A protein and the small-molecule ligand that binds it are described below.
Small molecule (SMILES): CC(C)C[C@H](NC(=O)[C@H](CO)NC(=O)[C@@H](N)CCCNC(N)=[NH2+])C(=O)N[C@@H](COP(=O)(O)O)C(=O)N[C@@H](CCC(=O)O)C(=O)N[C@H](C=O)CCCNC(N)=[NH2+]

Binding-site contacts:
Ligand atom P contacts residue ARG61 of chain 1.A at 3.7 Å.
Ligand atom OG contacts residue TYR186 of chain 1.A at 3.6 Å.
Ligand atom CA contacts residue ASN231 of chain 1.A at 3.7 Å.
Ligand atom N contacts residue LEU179 of chain 1.A at 3.5 Å.
Ligand atom O1P contacts residue LYS54 of chain 1.A at 3.1 Å (salt-bridge).
Ligand atom CA contacts residue ASN180 of chain 1.A at 3.7 Å.
Ligand atom N contacts residue GLU187 of chain 1.A at 3.1 Å (salt-bridge).
Ligand atom CB contacts residue GLU187 of chain 1.A at 3.3 Å.
Ligand atom CA contacts residue ASN231 of chain 1.A at 3.6 Å.
Ligand atom NE contacts residue ARG65 of chain 1.A at 3.5 Å (salt-bridge).
Ligand atom O contacts residue LYS54 of chain 1.A at 2.9 Å.
Ligand atom O2P contacts residue ARG61 of chain 1.A at 2.9 Å (salt-bridge).
Ligand atom O contacts residue LEU179 of chain 1.A at 3.6 Å.
Ligand atom C contacts residue ASN231 of chain 1.A at 3.7 Å.
Ligand atom CD1 contacts residue ASN231 of chain 1.A at 3.3 Å.
Ligand atom OG contacts residue TRP235 of chain 1.A at 2.9 Å (h-bond).
Ligand atom O3P contacts residue ARG134 of chain 1.A at 2.9 Å (salt-bridge).
Ligand atom CD contacts residue ARG65 of chain 1.A at 3.7 Å.
Ligand atom O2P contacts residue ARG134 of chain 1.A at 2.8 Å (salt-bridge).
Ligand atom CD contacts residue LYS127 of chain 1.A at 3.6 Å.
Ligand atom O3P contacts residue TYR135 of chain 1.A at 2.7 Å (h-bond).
Ligand atom CA contacts residue LEU179 of chain 1.A at 3.6 Å (hydrophobic).
Ligand atom CB contacts residue ASN180 of chain 1.A at 3.4 Å.
Ligand atom OG contacts residue GLU187 of chain 1.A at 2.7 Å (salt-bridge).
Ligand atom C contacts residue ASN180 of chain 1.A at 3.7 Å.
Ligand atom OE2 contacts residue LYS127 of chain 1.A at 2.6 Å (salt-bridge).
Ligand atom O1P contacts residue ARG61 of chain 1.A at 2.9 Å (salt-bridge).
Ligand atom N contacts residue ASN231 of chain 1.A at 2.8 Å (h-bond).
Ligand atom P contacts residue ARG134 of chain 1.A at 3.8 Å.
Ligand atom N contacts residue ASN180 of chain 1.A at 2.8 Å (h-bond).
Ligand atom CA contacts residue ASN180 of chain 1.A at 3.5 Å.
Ligand atom NH1 contacts residue LEU227 of chain 1.A at 3.7 Å.
Ligand atom CB contacts residue ASN180 of chain 1.A at 3.4 Å.
Ligand atom C contacts residue LEU179 of chain 1.A at 3.7 Å (hydrophobic).
Ligand atom OE1 contacts residue GLY176 of chain 1.A at 3.7 Å.
Ligand atom O contacts residue VAL183 of chain 1.A at 3.3 Å.
Ligand atom CB contacts residue ASN231 of chain 1.A at 3.6 Å.
Ligand atom O contacts residue ASN231 of chain 1.A at 2.8 Å (h-bond).
Ligand atom O contacts residue 09W1 of chain 1.C at 3.3 Å.
Ligand atom OE1 contacts residue LYS127 of chain 1.A at 3.7 Å.

Sequence of chain 1.A:
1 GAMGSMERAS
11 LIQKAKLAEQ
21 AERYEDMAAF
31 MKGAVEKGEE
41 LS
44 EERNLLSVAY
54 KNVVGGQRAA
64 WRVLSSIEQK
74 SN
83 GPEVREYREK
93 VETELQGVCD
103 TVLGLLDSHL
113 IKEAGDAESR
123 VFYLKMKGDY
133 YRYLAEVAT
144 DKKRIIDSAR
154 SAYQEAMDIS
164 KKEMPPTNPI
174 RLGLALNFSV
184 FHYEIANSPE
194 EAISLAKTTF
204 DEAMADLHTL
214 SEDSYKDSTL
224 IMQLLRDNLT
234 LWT